Sequence of chain 1.A:
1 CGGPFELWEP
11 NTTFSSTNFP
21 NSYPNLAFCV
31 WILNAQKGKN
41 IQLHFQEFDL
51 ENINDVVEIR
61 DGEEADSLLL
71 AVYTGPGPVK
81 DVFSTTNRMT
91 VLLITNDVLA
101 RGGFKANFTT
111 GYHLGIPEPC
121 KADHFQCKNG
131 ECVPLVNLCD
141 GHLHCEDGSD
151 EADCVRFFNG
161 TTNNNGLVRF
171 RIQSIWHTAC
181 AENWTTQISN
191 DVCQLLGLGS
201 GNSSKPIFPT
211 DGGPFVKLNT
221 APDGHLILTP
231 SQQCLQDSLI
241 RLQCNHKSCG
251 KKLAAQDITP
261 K

Binding-site contacts:
Ligand atom O7 contacts residue ASN245 of chain 1.A at 3.0 Å (h-bond).
Ligand atom C7 contacts residue ASN245 of chain 1.A at 4.0 Å.
Ligand atom C8 contacts residue ASN202 of chain 1.A at 4.0 Å.
Ligand atom C8 contacts residue ASN245 of chain 1.A at 4.4 Å.
Ligand atom O7 contacts residue ASN202 of chain 1.A at 3.2 Å (h-bond).
Ligand atom C4 contacts residue ASN202 of chain 1.A at 4.2 Å.
Ligand atom C5 contacts residue ASN202 of chain 1.A at 3.7 Å.
Ligand atom C3 contacts residue ASN202 of chain 1.A at 3.8 Å.
Ligand atom C2 contacts residue ASN202 of chain 1.A at 2.5 Å.
Ligand atom O5 contacts residue ASN202 of chain 1.A at 2.4 Å (h-bond).
Ligand atom N2 contacts residue ASN202 of chain 1.A at 2.9 Å (h-bond).
Ligand atom C7 contacts residue ASN202 of chain 1.A at 3.2 Å.
Ligand atom C1 contacts residue ASN202 of chain 1.A at 1.4 Å.

A protein and the small-molecule ligand that binds it are described below.
Small molecule (SMILES): CC(=O)N[C@@H]1[C@@H](O)[C@H](O)[C@@H](CO)O[C@H]1O